Sequence of chain 1.A:
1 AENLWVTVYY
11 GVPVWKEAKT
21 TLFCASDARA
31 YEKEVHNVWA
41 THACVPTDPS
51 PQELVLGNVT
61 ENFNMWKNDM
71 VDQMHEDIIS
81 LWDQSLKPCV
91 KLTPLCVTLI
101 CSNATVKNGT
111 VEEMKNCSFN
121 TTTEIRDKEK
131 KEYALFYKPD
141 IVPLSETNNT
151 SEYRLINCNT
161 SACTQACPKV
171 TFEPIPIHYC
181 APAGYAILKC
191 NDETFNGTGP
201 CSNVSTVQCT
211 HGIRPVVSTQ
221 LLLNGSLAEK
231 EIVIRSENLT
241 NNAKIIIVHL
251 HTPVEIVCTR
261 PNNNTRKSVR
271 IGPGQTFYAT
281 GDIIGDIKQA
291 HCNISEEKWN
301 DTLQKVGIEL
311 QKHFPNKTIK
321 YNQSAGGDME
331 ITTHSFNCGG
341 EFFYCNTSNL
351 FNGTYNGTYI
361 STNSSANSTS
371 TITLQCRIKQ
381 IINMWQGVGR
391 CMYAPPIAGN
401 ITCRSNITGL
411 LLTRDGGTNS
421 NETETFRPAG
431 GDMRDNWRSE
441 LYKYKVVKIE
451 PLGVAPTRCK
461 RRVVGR

This small molecule binds to this protein.
Small molecule (SMILES): CC(=O)N[C@H]1[C@H](O[C@H]2[C@H](O)[C@@H](NC(C)=O)CO[C@@H]2CO)O[C@H](CO)[C@@H](O[C@@H]2O[C@H](CO)[C@@H](O)[C@H](O)[C@@H]2O)[C@@H]1O

Binding-site contacts:
Ligand atom C1 contacts residue HIS291 of chain 1.A at 3.6 Å.
Ligand atom C1 contacts residue THR373 of chain 1.A at 4.2 Å.
Ligand atom N2 contacts residue ASN293 of chain 1.A at 3.0 Å (h-bond).
Ligand atom C7 contacts residue ASN293 of chain 1.A at 3.2 Å.
Ligand atom C6 contacts residue THR373 of chain 1.A at 3.5 Å.
Ligand atom O5 contacts residue THR371 of chain 1.A at 3.1 Å (h-bond).
Ligand atom N2 contacts residue HIS291 of chain 1.A at 3.6 Å (h-bond).
Ligand atom O5 contacts residue ASN293 of chain 1.A at 2.3 Å (h-bond).
Ligand atom O7 contacts residue ASN293 of chain 1.A at 2.8 Å (h-bond).
Ligand atom O6 contacts residue THR373 of chain 1.A at 3.5 Å (h-bond).
Ligand atom C7 contacts residue HIS291 of chain 1.A at 4.3 Å.
Ligand atom C4 contacts residue ASN293 of chain 1.A at 4.2 Å.
Ligand atom C1 contacts residue THR371 of chain 1.A at 4.0 Å.
Ligand atom C6 contacts residue THR371 of chain 1.A at 3.9 Å.
Ligand atom C3 contacts residue HIS291 of chain 1.A at 4.3 Å.
Ligand atom O6 contacts residue THR371 of chain 1.A at 2.9 Å (h-bond).
Ligand atom C2 contacts residue HIS291 of chain 1.A at 4.0 Å.
Ligand atom C2 contacts residue ASN293 of chain 1.A at 2.5 Å.
Ligand atom O5 contacts residue THR373 of chain 1.A at 3.3 Å (h-bond).
Ligand atom C5 contacts residue THR371 of chain 1.A at 4.1 Å.
Ligand atom C3 contacts residue ASN293 of chain 1.A at 3.8 Å.
Ligand atom C1 contacts residue ASN293 of chain 1.A at 1.4 Å.
Ligand atom O7 contacts residue VAL257 of chain 1.A at 4.3 Å.
Ligand atom C8 contacts residue VAL257 of chain 1.A at 4.1 Å (hydrophobic).
Ligand atom C8 contacts residue THR259 of chain 1.A at 4.2 Å.
Ligand atom C5 contacts residue THR373 of chain 1.A at 3.8 Å.
Ligand atom C5 contacts residue ASN293 of chain 1.A at 3.7 Å.